Binding-site contacts:
Ligand atom C4 contacts residue ASN1134 of chain 1.B at 4.2 Å.
Ligand atom C5 contacts residue ASN1134 of chain 1.B at 3.7 Å.
Ligand atom O5 contacts residue ASN1134 of chain 1.B at 2.4 Å (h-bond).
Ligand atom N2 contacts residue ASN1134 of chain 1.B at 2.9 Å (h-bond).
Ligand atom C2 contacts residue ASN1134 of chain 1.B at 2.5 Å.
Ligand atom C8 contacts residue ILE1132 of chain 1.B at 3.6 Å (hydrophobic).
Ligand atom C7 contacts residue ASN1134 of chain 1.B at 3.8 Å.
Ligand atom O7 contacts residue ASN1134 of chain 1.B at 4.3 Å.
Ligand atom C3 contacts residue ASN1134 of chain 1.B at 3.8 Å.
Ligand atom C1 contacts residue ASN1134 of chain 1.B at 1.4 Å.

Sequence of chain 1.B:
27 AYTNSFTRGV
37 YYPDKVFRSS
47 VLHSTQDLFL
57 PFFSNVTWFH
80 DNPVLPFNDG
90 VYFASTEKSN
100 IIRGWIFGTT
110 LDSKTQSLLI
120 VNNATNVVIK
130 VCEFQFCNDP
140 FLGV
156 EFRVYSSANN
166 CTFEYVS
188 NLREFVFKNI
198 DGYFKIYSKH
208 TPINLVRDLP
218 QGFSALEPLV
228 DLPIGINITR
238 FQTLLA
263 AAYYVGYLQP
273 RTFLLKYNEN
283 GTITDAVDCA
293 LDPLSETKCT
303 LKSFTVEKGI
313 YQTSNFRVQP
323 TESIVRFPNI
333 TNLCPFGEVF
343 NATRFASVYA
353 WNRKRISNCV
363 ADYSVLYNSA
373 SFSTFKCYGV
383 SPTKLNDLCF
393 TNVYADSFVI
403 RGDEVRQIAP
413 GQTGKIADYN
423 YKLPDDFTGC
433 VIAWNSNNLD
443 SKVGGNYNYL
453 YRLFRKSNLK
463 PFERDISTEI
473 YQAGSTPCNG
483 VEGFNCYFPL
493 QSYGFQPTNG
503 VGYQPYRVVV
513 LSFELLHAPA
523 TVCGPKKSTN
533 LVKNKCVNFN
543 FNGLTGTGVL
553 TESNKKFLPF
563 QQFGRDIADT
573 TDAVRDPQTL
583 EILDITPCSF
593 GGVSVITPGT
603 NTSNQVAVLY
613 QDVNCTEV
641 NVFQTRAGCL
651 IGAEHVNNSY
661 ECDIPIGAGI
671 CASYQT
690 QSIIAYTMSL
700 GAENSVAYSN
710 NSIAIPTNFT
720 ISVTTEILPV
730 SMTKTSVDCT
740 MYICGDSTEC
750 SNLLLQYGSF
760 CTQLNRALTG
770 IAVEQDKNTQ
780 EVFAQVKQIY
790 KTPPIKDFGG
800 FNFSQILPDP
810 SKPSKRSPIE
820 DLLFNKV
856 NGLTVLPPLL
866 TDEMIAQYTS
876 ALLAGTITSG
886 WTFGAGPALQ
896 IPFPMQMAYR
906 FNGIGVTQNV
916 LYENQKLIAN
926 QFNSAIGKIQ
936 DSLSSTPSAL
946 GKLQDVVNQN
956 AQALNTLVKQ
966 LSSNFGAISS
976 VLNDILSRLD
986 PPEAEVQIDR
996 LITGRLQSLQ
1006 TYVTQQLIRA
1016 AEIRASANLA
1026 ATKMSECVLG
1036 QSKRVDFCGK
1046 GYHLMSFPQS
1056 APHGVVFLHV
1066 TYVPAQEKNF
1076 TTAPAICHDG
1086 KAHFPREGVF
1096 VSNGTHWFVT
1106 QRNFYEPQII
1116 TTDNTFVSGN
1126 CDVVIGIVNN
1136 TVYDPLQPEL

This protein binds this small molecule.
Small molecule (SMILES): CC(=O)N[C@H]1[C@H](O[C@H]2[C@H](O)[C@@H](NC(C)=O)CO[C@@H]2CO)O[C@H](CO)[C@@H](O)[C@@H]1O